Binding-site contacts:
Ligand atom C4' contacts residue ARG168 of chain 1.A at 3.5 Å.
Ligand atom C2 contacts residue ILE184 of chain 2.A at 4.3 Å (hydrophobic).
Ligand atom C6 contacts residue ILE184 of chain 2.A at 3.5 Å (hydrophobic).
Ligand atom N6 contacts residue ARG182 of chain 2.A at 2.9 Å (salt-bridge).
Ligand atom C5 contacts residue ARG182 of chain 2.A at 3.7 Å.
Ligand atom C6 contacts residue TYR181 of chain 2.A at 3.9 Å (hydrophobic).
Ligand atom N1 contacts residue LEU195 of chain 2.A at 3.5 Å.
Ligand atom C5 contacts residue TRP180 of chain 2.A at 4.3 Å (hydrophobic).
Ligand atom C8 contacts residue ARG182 of chain 2.A at 3.8 Å.
Ligand atom C3' contacts residue ARG168 of chain 1.A at 4.4 Å.
Ligand atom O2' contacts residue ARG168 of chain 1.A at 2.9 Å (salt-bridge).
Ligand atom C5' contacts residue TRP180 of chain 2.A at 4.0 Å (hydrophobic).
Ligand atom N1 contacts residue ILE184 of chain 2.A at 3.7 Å.
Ligand atom N6 contacts residue GLN187 of chain 2.A at 2.9 Å (h-bond).
Ligand atom C5' contacts residue ARG168 of chain 1.A at 4.0 Å.
Ligand atom C1' contacts residue TRP180 of chain 2.A at 3.8 Å (hydrophobic).
Ligand atom C6 contacts residue GLN187 of chain 2.A at 3.8 Å.
Ligand atom C2' contacts residue ARG168 of chain 1.A at 3.9 Å.
Ligand atom N7 contacts residue ARG182 of chain 2.A at 3.1 Å (salt-bridge).
Ligand atom C6 contacts residue ARG182 of chain 2.A at 3.7 Å.
Ligand atom C5 contacts residue LEU195 of chain 2.A at 4.4 Å (hydrophobic).
Ligand atom N6 contacts residue TYR181 of chain 2.A at 3.1 Å.
Ligand atom C2 contacts residue GLN187 of chain 2.A at 3.8 Å.
Ligand atom C1' contacts residue ARG168 of chain 1.A at 3.7 Å.
Ligand atom C4 contacts residue TRP180 of chain 2.A at 4.0 Å (hydrophobic).
Ligand atom C8 contacts residue TRP180 of chain 2.A at 3.3 Å (hydrophobic).
Ligand atom N1 contacts residue GLN187 of chain 2.A at 3.0 Å (h-bond).
Ligand atom O4' contacts residue TRP180 of chain 2.A at 3.5 Å.
Ligand atom N9 contacts residue TRP180 of chain 2.A at 3.7 Å.
Ligand atom C2 contacts residue LEU195 of chain 2.A at 3.8 Å (hydrophobic).
Ligand atom N6 contacts residue ILE184 of chain 2.A at 3.6 Å.
Ligand atom C5 contacts residue ILE184 of chain 2.A at 4.1 Å (hydrophobic).
Ligand atom N7 contacts residue TRP180 of chain 2.A at 4.0 Å.
Ligand atom C6 contacts residue LEU195 of chain 2.A at 3.9 Å (hydrophobic).
Ligand atom C8 contacts residue TYR181 of chain 2.A at 3.9 Å (hydrophobic).
Ligand atom N3 contacts residue LEU195 of chain 2.A at 4.3 Å.
Ligand atom N7 contacts residue TYR181 of chain 2.A at 3.8 Å.
Ligand atom N6 contacts residue LEU195 of chain 2.A at 4.3 Å.
Ligand atom O4' contacts residue ARG168 of chain 1.A at 3.3 Å (salt-bridge).
Ligand atom C5 contacts residue TYR181 of chain 2.A at 4.0 Å (hydrophobic).

Sequence of chain 2.A:
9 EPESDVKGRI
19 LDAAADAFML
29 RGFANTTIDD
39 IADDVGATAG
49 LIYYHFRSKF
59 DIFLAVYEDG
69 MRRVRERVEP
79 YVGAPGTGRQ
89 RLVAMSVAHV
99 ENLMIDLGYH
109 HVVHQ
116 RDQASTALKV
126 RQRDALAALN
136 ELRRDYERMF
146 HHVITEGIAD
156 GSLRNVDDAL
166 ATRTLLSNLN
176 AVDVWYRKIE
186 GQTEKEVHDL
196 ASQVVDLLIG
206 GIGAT

Sequence of chain 1.A:
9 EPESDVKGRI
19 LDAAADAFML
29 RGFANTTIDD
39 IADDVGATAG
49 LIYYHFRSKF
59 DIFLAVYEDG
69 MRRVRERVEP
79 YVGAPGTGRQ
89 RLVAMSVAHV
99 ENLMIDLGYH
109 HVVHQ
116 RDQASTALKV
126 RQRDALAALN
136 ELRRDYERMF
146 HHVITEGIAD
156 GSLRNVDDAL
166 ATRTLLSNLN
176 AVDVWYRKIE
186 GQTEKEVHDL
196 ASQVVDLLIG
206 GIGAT

The protein below binds the small molecule below.
Small molecule (SMILES): Nc1ncnc2c1ncn2[C@@H]1O[C@@H]2CO[P](=O)(O)O[C@H]2[C@H]1O